The small molecule below binds the protein below.
Small molecule (SMILES): NCC(=O)NCC(=O)NCC(=O)NCC(=O)NCC(=O)NCC(=O)NCC(=O)NCC(=O)NCC=O.NCC(=O)NCC(=O)NCC(=O)NCC(=O)NCC(=O)NCC(=O)NCC=O

Sequence of chain 1.R:
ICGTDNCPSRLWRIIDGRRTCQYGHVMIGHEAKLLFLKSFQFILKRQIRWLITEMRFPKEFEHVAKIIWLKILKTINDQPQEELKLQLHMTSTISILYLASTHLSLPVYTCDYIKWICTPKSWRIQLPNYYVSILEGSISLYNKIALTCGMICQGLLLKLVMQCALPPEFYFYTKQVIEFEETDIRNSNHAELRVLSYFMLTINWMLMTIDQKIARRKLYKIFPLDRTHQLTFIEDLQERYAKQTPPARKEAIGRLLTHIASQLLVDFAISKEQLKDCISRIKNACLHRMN

Binding-site contacts:
Ligand atom C contacts residue PRO263 of chain 1.R at 4.3 Å (hydrophobic).
Ligand atom N contacts residue GLN250 of chain 1.R at 3.4 Å.
Ligand atom O contacts residue PRO263 of chain 1.R at 4.3 Å.
Ligand atom CA contacts residue PRO263 of chain 1.R at 3.5 Å (hydrophobic).
Ligand atom O contacts residue GLN250 of chain 1.R at 3.2 Å.
Ligand atom CA contacts residue GLN250 of chain 1.R at 3.5 Å.
Ligand atom C contacts residue GLN250 of chain 1.R at 3.1 Å.